Binding-site contacts:
Ligand atom O23 contacts residue TYR76 of chain 1.C at 2.5 Å (h-bond).
Ligand atom C14 contacts residue ALA208 of chain 1.D at 3.2 Å (hydrophobic).
Ligand atom C09 contacts residue TYR61 of chain 1.C at 3.5 Å (hydrophobic).
Ligand atom C15 contacts residue ALA208 of chain 1.D at 3.4 Å (hydrophobic).
Ligand atom O41 contacts residue ARG217 of chain 1.D at 3.4 Å (salt-bridge).
Ligand atom C28 contacts residue GLU69 of chain 1.C at 3.5 Å.
Ligand atom C12 contacts residue ARG217 of chain 1.D at 3.5 Å.
Ligand atom C04 contacts residue PHE52 of chain 1.C at 3.4 Å (hydrophobic).
Ligand atom N07 contacts residue TYR61 of chain 1.C at 3.5 Å (h-bond).
Ligand atom O13 contacts residue PHE52 of chain 1.C at 3.4 Å.
Ligand atom N07 contacts residue PHE52 of chain 1.C at 3.5 Å.
Ligand atom O19 contacts residue LYS214 of chain 1.D at 2.9 Å (salt-bridge).
Ligand atom O19 contacts residue TYR315 of chain 1.D at 3.4 Å.
Ligand atom O39 contacts residue ARG217 of chain 1.D at 2.9 Å (salt-bridge).
Ligand atom O31 contacts residue HIS67 of chain 1.C at 2.8 Å (h-bond).
Ligand atom N05 contacts residue PHE52 of chain 1.C at 3.4 Å.
Ligand atom C28 contacts residue TYR61 of chain 1.C at 3.3 Å (hydrophobic).
Ligand atom C02 contacts residue HIS67 of chain 1.C at 3.4 Å.
Ligand atom C30 contacts residue TYR61 of chain 1.C at 3.5 Å (hydrophobic).
Ligand atom O18 contacts residue TYR315 of chain 1.D at 2.8 Å (h-bond).
Ligand atom O41 contacts residue HIS67 of chain 1.C at 2.7 Å (h-bond).
Ligand atom N05 contacts residue HIS67 of chain 1.C at 3.5 Å (h-bond).
Ligand atom C08 contacts residue HIS67 of chain 1.C at 3.5 Å.
Ligand atom O31 contacts residue TYR61 of chain 1.C at 3.5 Å.
Ligand atom N01 contacts residue ALA364 of chain 1.D at 3.0 Å (h-bond).
Ligand atom F37 contacts residue TYR76 of chain 1.C at 3.0 Å.
Ligand atom F35 contacts residue LEU74 of chain 1.C at 3.1 Å.
Ligand atom C06 contacts residue PHE52 of chain 1.C at 3.5 Å (hydrophobic).
Ligand atom C09 contacts residue THR54 of chain 1.C at 3.4 Å.
Ligand atom O23 contacts residue ASN209 of chain 1.D at 3.0 Å (h-bond).
Ligand atom N03 contacts residue PHE52 of chain 1.C at 3.5 Å.
Ligand atom N11 contacts residue THR54 of chain 1.C at 3.5 Å (h-bond).
Ligand atom O20 contacts residue ASN209 of chain 1.D at 3.5 Å.
Ligand atom N07 contacts residue HIS67 of chain 1.C at 3.5 Å.
Ligand atom O29 contacts residue GLU69 of chain 1.C at 2.7 Å (salt-bridge).
Ligand atom O10 contacts residue THR54 of chain 1.C at 2.6 Å (h-bond).
Ligand atom F37 contacts residue PHE52 of chain 1.C at 3.5 Å.
Ligand atom O10 contacts residue TYR61 of chain 1.C at 2.7 Å (h-bond).
Ligand atom C04 contacts residue HIS67 of chain 1.C at 3.3 Å.
Ligand atom N03 contacts residue HIS67 of chain 1.C at 3.3 Å.

Sequence of chain 1.D:
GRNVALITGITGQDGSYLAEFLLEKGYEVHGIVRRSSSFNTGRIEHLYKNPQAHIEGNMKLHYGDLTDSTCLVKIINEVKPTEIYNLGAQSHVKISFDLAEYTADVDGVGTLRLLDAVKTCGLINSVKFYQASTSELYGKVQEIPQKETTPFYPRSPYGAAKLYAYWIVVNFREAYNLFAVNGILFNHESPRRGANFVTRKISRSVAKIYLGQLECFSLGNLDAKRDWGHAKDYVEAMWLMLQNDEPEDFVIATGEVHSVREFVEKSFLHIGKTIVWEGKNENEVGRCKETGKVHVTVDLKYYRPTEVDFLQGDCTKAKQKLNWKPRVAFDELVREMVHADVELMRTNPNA

A small-molecule ligand and the protein it binds are described below.
Small molecule (SMILES): Nc1nc2c(ncn2[C@@H]2O[C@H](COP(=O)(O)OP(=O)(O)O[C@H]3O[C@@H](C(F)(F)F)[C@@H](O)[C@@H](O)[C@@H]3O)[C@@H](O)[C@H]2O)c(=O)[nH]1

Sequence of chain 1.C:
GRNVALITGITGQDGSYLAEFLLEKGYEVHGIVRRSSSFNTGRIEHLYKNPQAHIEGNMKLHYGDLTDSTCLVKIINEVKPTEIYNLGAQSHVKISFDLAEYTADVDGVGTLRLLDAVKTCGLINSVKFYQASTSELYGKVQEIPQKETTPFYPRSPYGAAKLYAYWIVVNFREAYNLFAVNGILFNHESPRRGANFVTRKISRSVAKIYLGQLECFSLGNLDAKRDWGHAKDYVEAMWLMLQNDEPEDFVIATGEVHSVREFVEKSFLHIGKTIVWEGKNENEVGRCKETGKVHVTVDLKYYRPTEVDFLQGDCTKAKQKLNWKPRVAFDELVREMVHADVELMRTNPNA